Sequence of chain 1.C:
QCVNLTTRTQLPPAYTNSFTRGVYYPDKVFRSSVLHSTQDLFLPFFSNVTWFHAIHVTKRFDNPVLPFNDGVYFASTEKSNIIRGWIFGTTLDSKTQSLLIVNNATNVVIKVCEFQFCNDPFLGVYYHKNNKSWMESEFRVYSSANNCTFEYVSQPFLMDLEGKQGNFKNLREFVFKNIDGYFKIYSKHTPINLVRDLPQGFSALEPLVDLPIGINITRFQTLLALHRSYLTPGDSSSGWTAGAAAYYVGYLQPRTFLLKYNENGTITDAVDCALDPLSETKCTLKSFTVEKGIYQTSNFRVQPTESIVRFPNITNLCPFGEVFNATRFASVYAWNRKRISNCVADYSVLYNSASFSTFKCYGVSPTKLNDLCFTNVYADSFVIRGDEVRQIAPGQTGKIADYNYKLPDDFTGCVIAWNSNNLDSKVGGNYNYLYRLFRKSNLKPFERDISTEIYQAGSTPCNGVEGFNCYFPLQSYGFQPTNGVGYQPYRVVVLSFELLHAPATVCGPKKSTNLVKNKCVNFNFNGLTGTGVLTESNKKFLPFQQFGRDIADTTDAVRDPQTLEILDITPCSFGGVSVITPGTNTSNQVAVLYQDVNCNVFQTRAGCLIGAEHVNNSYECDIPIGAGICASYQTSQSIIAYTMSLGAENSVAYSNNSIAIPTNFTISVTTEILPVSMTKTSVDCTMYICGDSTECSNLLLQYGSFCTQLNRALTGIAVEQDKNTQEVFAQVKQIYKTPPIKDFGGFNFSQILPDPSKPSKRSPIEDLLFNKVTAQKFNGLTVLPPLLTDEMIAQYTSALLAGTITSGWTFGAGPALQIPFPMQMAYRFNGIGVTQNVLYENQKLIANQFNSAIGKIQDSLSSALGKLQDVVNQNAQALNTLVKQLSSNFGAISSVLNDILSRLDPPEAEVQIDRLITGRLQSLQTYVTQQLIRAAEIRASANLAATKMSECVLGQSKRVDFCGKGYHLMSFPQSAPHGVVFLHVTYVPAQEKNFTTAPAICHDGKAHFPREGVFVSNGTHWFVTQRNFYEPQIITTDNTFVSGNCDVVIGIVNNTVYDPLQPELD

Sequence of chain 1.B:
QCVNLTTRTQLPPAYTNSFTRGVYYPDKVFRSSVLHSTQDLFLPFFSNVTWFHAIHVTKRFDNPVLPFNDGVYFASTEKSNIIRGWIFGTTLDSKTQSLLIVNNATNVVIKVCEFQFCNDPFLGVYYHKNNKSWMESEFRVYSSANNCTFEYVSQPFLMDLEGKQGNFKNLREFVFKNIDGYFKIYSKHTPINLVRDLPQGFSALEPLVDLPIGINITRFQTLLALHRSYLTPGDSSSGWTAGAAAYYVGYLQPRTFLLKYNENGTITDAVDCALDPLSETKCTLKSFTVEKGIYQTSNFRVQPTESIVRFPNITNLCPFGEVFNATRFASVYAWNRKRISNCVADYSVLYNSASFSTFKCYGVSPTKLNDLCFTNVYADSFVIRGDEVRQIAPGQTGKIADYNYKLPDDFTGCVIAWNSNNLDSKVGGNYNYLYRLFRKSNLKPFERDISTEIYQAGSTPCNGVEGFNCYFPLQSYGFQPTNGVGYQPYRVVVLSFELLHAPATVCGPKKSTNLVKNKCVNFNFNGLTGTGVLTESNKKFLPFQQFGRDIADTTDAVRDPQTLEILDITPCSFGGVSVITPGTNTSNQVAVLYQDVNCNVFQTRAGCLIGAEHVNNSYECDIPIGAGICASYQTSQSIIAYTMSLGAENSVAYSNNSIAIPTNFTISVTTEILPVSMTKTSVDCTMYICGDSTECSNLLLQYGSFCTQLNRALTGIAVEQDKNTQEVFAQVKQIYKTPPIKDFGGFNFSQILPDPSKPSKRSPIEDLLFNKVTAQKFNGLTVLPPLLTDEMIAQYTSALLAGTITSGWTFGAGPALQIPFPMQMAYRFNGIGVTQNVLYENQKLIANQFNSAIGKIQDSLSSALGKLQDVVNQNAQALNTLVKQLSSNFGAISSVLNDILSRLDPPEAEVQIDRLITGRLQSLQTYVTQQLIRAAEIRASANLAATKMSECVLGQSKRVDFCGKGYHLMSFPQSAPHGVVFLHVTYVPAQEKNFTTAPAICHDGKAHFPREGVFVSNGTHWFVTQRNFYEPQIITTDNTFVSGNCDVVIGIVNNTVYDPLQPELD

A protein and the small-molecule ligand that binds it are described below.
Small molecule (SMILES): CC(=O)N[C@@H]1[C@@H](O)[C@H](O)[C@@H](CO)O[C@H]1O

Binding-site contacts:
Ligand atom C4 contacts residue ASN282 of chain 1.C at 4.2 Å.
Ligand atom O6 contacts residue LYS558 of chain 1.B at 4.1 Å.
Ligand atom O5 contacts residue ASN282 of chain 1.C at 2.4 Å (h-bond).
Ligand atom O6 contacts residue LYS557 of chain 1.B at 4.2 Å.
Ligand atom C1 contacts residue ASN282 of chain 1.C at 1.4 Å.
Ligand atom O6 contacts residue ASN556 of chain 1.B at 4.3 Å.
Ligand atom C3 contacts residue ASN282 of chain 1.C at 3.8 Å.
Ligand atom N2 contacts residue ASN282 of chain 1.C at 2.9 Å (h-bond).
Ligand atom C7 contacts residue ASN282 of chain 1.C at 3.8 Å.
Ligand atom C2 contacts residue ASN282 of chain 1.C at 2.5 Å.
Ligand atom O7 contacts residue ASN282 of chain 1.C at 4.2 Å.
Ligand atom C5 contacts residue ASN282 of chain 1.C at 3.7 Å.